Binding-site contacts:
Ligand atom OXT contacts residue TYR370 of chain 1.A at 3.3 Å (h-bond).
Ligand atom C contacts residue TRP366 of chain 1.A at 4.3 Å (hydrophobic).
Ligand atom O contacts residue TRP366 of chain 1.A at 4.2 Å.
Ligand atom CA contacts residue CYS300 of chain 1.A at 4.2 Å (hydrophobic).
Ligand atom OXT contacts residue CYS289 of chain 1.A at 4.0 Å.
Ligand atom N contacts residue TRP371 of chain 1.A at 4.2 Å.
Ligand atom C contacts residue CYS300 of chain 1.A at 4.3 Å (hydrophobic).
Ligand atom C contacts residue CYS289 of chain 1.A at 3.8 Å (hydrophobic).
Ligand atom N contacts residue TYR370 of chain 1.A at 4.4 Å.
Ligand atom C contacts residue TYR370 of chain 1.A at 4.2 Å (hydrophobic).
Ligand atom CA contacts residue TYR370 of chain 1.A at 3.6 Å (hydrophobic).
Ligand atom CA contacts residue TRP366 of chain 1.A at 4.3 Å (hydrophobic).
Ligand atom O contacts residue ARG228 of chain 1.A at 3.2 Å (salt-bridge).
Ligand atom O contacts residue CYS289 of chain 1.A at 3.3 Å.
Ligand atom C contacts residue ARG228 of chain 1.A at 4.2 Å.
Ligand atom CB contacts residue TRP366 of chain 1.A at 3.3 Å (hydrophobic).
Ligand atom N contacts residue ASP304 of chain 1.A at 2.3 Å (salt-bridge).
Ligand atom N contacts residue TRP366 of chain 1.A at 3.1 Å (h-bond).
Ligand atom CA contacts residue ASP304 of chain 1.A at 3.8 Å.
Ligand atom CA contacts residue TRP371 of chain 1.A at 4.3 Å (hydrophobic).
Ligand atom CB contacts residue ASP304 of chain 1.A at 3.2 Å.

A protein and the small-molecule ligand that binds it are described below.
Small molecule (SMILES): NCCC(=O)O

Sequence of chain 1.A:
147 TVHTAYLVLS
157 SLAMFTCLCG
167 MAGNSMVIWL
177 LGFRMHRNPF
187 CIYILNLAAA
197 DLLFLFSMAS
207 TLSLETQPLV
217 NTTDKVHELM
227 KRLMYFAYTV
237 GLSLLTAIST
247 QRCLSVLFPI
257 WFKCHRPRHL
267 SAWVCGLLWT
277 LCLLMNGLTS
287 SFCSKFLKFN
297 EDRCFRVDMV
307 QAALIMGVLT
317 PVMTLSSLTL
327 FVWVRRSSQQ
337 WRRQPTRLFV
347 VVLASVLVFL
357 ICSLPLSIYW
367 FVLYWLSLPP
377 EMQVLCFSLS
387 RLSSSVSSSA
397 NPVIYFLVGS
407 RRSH